Binding-site contacts:
Ligand atom CG2 contacts residue PHE71 of chain 31.A at 4.0 Å (hydrophobic).
Ligand atom CD1 contacts residue THR349 of chain 31.A at 4.3 Å.

This protein binds this small molecule.
Small molecule (SMILES): CC[C@H](C)[C@@H](C=O)NC(=O)[C@H](CO)NC(=O)[C@H](CCCCN)NC(=O)[C@@H](N)C(C)C

Sequence of chain 31.A:
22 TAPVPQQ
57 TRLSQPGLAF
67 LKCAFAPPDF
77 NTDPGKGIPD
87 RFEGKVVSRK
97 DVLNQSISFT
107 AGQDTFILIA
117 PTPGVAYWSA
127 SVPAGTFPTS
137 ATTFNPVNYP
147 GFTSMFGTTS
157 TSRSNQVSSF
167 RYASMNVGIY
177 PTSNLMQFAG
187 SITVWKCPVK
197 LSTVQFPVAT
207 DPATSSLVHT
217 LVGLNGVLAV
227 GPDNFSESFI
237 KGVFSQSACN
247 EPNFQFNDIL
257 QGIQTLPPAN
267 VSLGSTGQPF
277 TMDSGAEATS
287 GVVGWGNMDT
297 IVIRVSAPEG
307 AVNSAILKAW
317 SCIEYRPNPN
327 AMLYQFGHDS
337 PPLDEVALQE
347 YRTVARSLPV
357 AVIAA